Sequence of chain 1.A:
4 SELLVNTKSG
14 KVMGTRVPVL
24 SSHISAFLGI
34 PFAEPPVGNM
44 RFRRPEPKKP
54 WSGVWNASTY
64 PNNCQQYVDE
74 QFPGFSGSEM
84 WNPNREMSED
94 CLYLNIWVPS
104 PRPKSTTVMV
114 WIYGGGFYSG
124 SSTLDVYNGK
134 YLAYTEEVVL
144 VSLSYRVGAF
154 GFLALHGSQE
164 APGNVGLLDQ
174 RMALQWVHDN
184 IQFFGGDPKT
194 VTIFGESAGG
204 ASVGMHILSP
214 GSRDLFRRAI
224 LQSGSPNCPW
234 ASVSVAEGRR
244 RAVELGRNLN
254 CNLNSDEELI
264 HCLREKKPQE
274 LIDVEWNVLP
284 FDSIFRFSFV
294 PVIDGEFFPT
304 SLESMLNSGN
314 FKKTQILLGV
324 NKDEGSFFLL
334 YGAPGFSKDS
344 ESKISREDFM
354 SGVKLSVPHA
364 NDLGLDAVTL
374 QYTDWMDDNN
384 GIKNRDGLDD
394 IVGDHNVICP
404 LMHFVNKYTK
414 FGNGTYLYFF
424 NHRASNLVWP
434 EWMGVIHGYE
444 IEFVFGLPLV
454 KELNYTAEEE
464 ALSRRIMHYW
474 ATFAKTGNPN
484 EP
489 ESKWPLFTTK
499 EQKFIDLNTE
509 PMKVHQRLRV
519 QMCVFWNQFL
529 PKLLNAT

Binding-site contacts:
Ligand atom C7 contacts residue ASN59 of chain 1.A at 3.3 Å.
Ligand atom O5 contacts residue SER61 of chain 1.A at 3.6 Å (h-bond).
Ligand atom C5 contacts residue THR62 of chain 1.A at 4.3 Å.
Ligand atom O7 contacts residue ASN59 of chain 1.A at 3.2 Å (h-bond).
Ligand atom C6 contacts residue THR62 of chain 1.A at 4.0 Å.
Ligand atom N2 contacts residue ASN59 of chain 1.A at 2.8 Å (h-bond).
Ligand atom C3 contacts residue ASN59 of chain 1.A at 3.8 Å.
Ligand atom C5 contacts residue SER61 of chain 1.A at 3.8 Å.
Ligand atom O5 contacts residue ASN59 of chain 1.A at 2.4 Å (h-bond).
Ligand atom C5 contacts residue ASN59 of chain 1.A at 3.7 Å.
Ligand atom C4 contacts residue ASN59 of chain 1.A at 4.2 Å.
Ligand atom C1 contacts residue ASN59 of chain 1.A at 1.5 Å.
Ligand atom C2 contacts residue ASN59 of chain 1.A at 2.4 Å.
Ligand atom C1 contacts residue SER61 of chain 1.A at 3.3 Å.

The small molecule below binds the protein below.
Small molecule (SMILES): CC(=O)N[C@@H]1[C@@H](O)[C@H](O)[C@@H](CO)O[C@H]1O